Sequence of chain 1.B:
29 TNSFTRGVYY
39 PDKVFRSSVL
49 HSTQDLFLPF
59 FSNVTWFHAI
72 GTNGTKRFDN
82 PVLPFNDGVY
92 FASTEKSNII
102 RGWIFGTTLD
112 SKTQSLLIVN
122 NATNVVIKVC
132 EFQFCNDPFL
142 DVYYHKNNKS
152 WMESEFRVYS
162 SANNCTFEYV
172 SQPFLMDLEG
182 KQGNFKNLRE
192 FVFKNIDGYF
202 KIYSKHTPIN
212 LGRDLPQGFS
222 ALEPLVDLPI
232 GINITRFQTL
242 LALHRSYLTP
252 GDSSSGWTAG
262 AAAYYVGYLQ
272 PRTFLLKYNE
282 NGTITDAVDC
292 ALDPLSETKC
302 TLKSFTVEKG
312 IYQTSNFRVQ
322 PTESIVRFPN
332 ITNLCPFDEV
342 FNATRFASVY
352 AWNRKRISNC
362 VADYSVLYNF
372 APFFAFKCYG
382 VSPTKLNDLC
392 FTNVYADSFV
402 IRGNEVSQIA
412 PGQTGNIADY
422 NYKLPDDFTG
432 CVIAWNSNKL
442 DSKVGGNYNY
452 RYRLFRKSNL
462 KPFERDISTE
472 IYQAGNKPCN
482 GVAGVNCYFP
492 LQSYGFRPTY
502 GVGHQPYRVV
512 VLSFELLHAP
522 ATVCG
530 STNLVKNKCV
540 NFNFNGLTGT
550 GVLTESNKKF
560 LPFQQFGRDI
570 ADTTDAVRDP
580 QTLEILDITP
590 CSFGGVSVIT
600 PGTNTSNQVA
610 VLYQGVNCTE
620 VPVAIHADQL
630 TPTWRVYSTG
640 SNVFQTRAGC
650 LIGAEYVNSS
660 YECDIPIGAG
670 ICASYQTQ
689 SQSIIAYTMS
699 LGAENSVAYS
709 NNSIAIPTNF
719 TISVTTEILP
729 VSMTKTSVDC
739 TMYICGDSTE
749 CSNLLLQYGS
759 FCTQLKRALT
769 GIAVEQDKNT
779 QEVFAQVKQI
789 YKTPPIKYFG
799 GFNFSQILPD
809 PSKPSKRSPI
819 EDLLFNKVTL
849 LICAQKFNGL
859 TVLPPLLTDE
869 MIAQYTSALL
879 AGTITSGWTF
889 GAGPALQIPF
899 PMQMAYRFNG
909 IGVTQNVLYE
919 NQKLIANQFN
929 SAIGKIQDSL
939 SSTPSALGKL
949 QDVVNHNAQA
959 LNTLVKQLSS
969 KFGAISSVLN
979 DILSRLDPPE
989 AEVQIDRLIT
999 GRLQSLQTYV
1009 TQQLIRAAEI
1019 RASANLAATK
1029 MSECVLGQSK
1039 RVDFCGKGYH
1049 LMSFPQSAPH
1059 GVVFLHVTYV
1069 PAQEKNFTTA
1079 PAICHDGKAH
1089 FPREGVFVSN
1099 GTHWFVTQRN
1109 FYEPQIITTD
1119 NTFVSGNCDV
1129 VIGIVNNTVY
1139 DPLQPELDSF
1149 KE

The protein below binds the small molecule below.
Small molecule (SMILES): CC(=O)N[C@@H]1[C@@H](O)[C@H](O)[C@@H](CO)O[C@H]1O

Sequence of chain 1.C:
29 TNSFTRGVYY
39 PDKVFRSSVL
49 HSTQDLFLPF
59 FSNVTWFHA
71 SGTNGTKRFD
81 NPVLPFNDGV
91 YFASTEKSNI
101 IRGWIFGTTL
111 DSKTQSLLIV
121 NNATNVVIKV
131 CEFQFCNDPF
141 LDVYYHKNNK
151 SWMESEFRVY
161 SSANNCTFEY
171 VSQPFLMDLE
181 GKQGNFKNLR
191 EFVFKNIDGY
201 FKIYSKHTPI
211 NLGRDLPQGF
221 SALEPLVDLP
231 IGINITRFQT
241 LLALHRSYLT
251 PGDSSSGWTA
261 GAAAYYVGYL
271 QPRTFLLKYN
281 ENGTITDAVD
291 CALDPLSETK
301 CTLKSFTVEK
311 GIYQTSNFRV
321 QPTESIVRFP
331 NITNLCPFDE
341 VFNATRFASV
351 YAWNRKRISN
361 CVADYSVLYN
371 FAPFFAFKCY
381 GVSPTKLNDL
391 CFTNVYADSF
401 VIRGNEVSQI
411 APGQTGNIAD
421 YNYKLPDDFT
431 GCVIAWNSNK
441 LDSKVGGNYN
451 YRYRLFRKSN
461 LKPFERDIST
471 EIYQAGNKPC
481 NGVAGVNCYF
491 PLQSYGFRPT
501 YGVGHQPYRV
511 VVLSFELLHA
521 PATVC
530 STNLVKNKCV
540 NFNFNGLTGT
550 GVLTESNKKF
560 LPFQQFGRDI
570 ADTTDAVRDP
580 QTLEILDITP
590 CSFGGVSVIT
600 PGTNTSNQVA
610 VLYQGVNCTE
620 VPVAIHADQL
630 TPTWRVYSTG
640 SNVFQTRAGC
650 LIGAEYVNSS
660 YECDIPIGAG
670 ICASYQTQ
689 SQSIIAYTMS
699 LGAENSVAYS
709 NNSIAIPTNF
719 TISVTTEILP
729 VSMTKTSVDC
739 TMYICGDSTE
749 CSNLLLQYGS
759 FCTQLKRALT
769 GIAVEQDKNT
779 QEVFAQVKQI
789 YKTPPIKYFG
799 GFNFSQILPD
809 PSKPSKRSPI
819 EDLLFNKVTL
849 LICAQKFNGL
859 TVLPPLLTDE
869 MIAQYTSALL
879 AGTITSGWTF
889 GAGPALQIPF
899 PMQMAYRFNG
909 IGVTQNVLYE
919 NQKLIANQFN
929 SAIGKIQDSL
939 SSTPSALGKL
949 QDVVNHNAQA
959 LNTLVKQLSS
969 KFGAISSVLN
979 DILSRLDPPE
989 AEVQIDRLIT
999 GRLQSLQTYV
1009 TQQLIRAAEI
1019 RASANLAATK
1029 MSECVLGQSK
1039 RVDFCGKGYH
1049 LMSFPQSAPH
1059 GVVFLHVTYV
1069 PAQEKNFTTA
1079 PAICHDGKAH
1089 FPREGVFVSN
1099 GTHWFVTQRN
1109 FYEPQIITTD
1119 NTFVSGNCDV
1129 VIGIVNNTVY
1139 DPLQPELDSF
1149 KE

Binding-site contacts:
Ligand atom C2 contacts residue TYR796 of chain 1.B at 3.6 Å (hydrophobic).
Ligand atom C3 contacts residue TYR796 of chain 1.B at 4.1 Å (hydrophobic).
Ligand atom C6 contacts residue TYR796 of chain 1.B at 4.3 Å (hydrophobic).
Ligand atom C8 contacts residue ASN709 of chain 1.C at 3.8 Å.
Ligand atom C1 contacts residue ASN709 of chain 1.C at 1.4 Å.
Ligand atom C4 contacts residue ASN709 of chain 1.C at 3.9 Å.
Ligand atom C5 contacts residue ASN709 of chain 1.C at 3.6 Å.
Ligand atom C2 contacts residue ASN709 of chain 1.C at 2.4 Å.
Ligand atom C7 contacts residue ASN709 of chain 1.C at 3.1 Å.
Ligand atom O5 contacts residue ASN709 of chain 1.C at 2.3 Å (h-bond).
Ligand atom N2 contacts residue ASN709 of chain 1.C at 3.1 Å (h-bond).
Ligand atom C3 contacts residue ASN709 of chain 1.C at 3.7 Å.
Ligand atom C1 contacts residue TYR796 of chain 1.B at 3.7 Å (hydrophobic).
Ligand atom O7 contacts residue ASN709 of chain 1.C at 3.1 Å (h-bond).
Ligand atom O5 contacts residue TYR796 of chain 1.B at 3.6 Å.
Ligand atom O6 contacts residue ILE794 of chain 1.B at 3.6 Å.
Ligand atom O3 contacts residue TYR796 of chain 1.B at 3.9 Å.
Ligand atom C6 contacts residue ILE794 of chain 1.B at 3.6 Å (hydrophobic).
Ligand atom C5 contacts residue TYR796 of chain 1.B at 4.2 Å (hydrophobic).
Ligand atom C4 contacts residue TYR796 of chain 1.B at 3.7 Å (hydrophobic).